Sequence of chain 1.G:
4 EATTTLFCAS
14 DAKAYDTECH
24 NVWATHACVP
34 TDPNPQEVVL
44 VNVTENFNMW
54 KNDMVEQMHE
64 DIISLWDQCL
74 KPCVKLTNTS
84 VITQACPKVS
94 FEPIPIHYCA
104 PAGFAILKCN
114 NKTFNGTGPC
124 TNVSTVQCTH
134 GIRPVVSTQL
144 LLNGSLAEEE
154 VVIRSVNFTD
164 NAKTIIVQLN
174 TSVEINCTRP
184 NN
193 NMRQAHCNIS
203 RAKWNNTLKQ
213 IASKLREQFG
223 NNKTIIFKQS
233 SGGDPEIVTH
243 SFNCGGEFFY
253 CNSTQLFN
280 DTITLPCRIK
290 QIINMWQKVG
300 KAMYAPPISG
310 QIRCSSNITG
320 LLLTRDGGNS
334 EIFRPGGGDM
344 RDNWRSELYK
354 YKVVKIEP

The small molecule below binds the protein below.
Small molecule (SMILES): CC(=O)N[C@@H]1[C@@H](O)[C@H](O)[C@@H](CO)O[C@H]1O

Binding-site contacts:
Ligand atom C6 contacts residue GLU177 of chain 1.G at 3.8 Å.
Ligand atom C7 contacts residue ASN179 of chain 1.G at 4.2 Å.
Ligand atom C4 contacts residue ASN179 of chain 1.G at 4.3 Å.
Ligand atom C2 contacts residue GLU177 of chain 1.G at 4.0 Å.
Ligand atom O6 contacts residue GLU177 of chain 1.G at 4.0 Å.
Ligand atom O5 contacts residue GLU177 of chain 1.G at 3.9 Å.
Ligand atom C1 contacts residue ASN179 of chain 1.G at 1.4 Å.
Ligand atom C1 contacts residue GLU177 of chain 1.G at 4.5 Å.
Ligand atom N2 contacts residue ASN179 of chain 1.G at 3.0 Å (h-bond).
Ligand atom C2 contacts residue ASN179 of chain 1.G at 2.6 Å.
Ligand atom C4 contacts residue GLU177 of chain 1.G at 4.1 Å.
Ligand atom O5 contacts residue ASN179 of chain 1.G at 2.5 Å (h-bond).
Ligand atom O7 contacts residue GLU177 of chain 1.G at 3.9 Å.
Ligand atom C5 contacts residue ASN179 of chain 1.G at 3.7 Å.
Ligand atom C5 contacts residue GLU177 of chain 1.G at 4.1 Å.
Ligand atom C3 contacts residue ASN179 of chain 1.G at 3.8 Å.